Sequence of chain 1.C:
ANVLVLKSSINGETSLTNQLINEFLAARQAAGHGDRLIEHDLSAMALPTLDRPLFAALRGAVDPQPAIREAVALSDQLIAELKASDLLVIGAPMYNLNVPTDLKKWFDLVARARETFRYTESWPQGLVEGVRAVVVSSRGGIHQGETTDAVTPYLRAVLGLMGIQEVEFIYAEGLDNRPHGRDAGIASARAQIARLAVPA

Sequence of chain 1.D:
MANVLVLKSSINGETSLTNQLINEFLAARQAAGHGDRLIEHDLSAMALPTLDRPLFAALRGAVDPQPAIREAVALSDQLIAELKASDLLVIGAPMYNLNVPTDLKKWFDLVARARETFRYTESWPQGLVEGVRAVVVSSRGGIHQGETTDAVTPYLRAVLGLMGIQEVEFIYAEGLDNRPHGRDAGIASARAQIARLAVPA

Binding-site contacts:
Ligand atom C06 contacts residue FMN1 of chain 1.L at 3.5 Å.
Ligand atom O02 contacts residue HIS166 of chain 1.D at 3.5 Å.
Ligand atom O03 contacts residue FMN1 of chain 1.L at 3.0 Å (h-bond).
Ligand atom C15 contacts residue ASP199 of chain 1.D at 3.7 Å.
Ligand atom C02 contacts residue FMN1 of chain 1.L at 3.4 Å.
Ligand atom C16 contacts residue FMN1 of chain 1.L at 3.4 Å.
Ligand atom C11 contacts residue PHE78 of chain 1.C at 3.3 Å (hydrophobic).
Ligand atom O01 contacts residue PRO147 of chain 1.C at 3.5 Å.
Ligand atom C03 contacts residue ASP199 of chain 1.D at 3.5 Å.
Ligand atom S01 contacts residue PRO147 of chain 1.C at 3.7 Å.
Ligand atom C07 contacts residue FMN1 of chain 1.L at 3.3 Å.
Ligand atom C02 contacts residue SER145 of chain 1.C at 3.7 Å.
Ligand atom C08 contacts residue PHE140 of chain 1.C at 3.6 Å (hydrophobic).
Ligand atom C09 contacts residue TYR142 of chain 1.C at 3.4 Å (hydrophobic).
Ligand atom C08 contacts residue FMN1 of chain 1.L at 3.4 Å.
Ligand atom O04 contacts residue PHE140 of chain 1.C at 3.3 Å.
Ligand atom C11 contacts residue ARG82 of chain 1.C at 3.7 Å.
Ligand atom O01 contacts residue TRP146 of chain 1.C at 3.3 Å.
Ligand atom C15 contacts residue FMN1 of chain 1.L at 3.5 Å.
Ligand atom S01 contacts residue FMN1 of chain 1.L at 3.6 Å.
Ligand atom O02 contacts residue SER145 of chain 1.C at 3.3 Å (h-bond).
Ligand atom C01 contacts residue FMN1 of chain 1.L at 3.3 Å.
Ligand atom C15 contacts residue TYR142 of chain 1.C at 3.8 Å (hydrophobic).
Ligand atom N02 contacts residue FMN1 of chain 1.L at 3.3 Å (h-bond).
Ligand atom C01 contacts residue GLY164 of chain 1.D at 3.2 Å.
Ligand atom C01 contacts residue SER145 of chain 1.C at 3.1 Å.
Ligand atom C14 contacts residue TYR142 of chain 1.C at 3.2 Å (hydrophobic).
Ligand atom C03 contacts residue FMN1 of chain 1.L at 3.7 Å.
Ligand atom C10 contacts residue TYR142 of chain 1.C at 3.7 Å (hydrophobic).
Ligand atom C11 contacts residue TYR142 of chain 1.C at 3.7 Å (hydrophobic).
Ligand atom C08 contacts residue ASN119 of chain 1.D at 3.3 Å.
Ligand atom C01 contacts residue GLY163 of chain 1.D at 3.5 Å.
Ligand atom C16 contacts residue ASP199 of chain 1.D at 3.5 Å.
Ligand atom O03 contacts residue HIS166 of chain 1.D at 2.8 Å.
Ligand atom C13 contacts residue TYR142 of chain 1.C at 3.3 Å (hydrophobic).
Ligand atom O02 contacts residue PRO147 of chain 1.C at 3.4 Å.
Ligand atom C12 contacts residue ARG82 of chain 1.C at 3.6 Å.
Ligand atom C12 contacts residue TYR142 of chain 1.C at 3.6 Å (hydrophobic).
Ligand atom N01 contacts residue TYR142 of chain 1.C at 3.5 Å.
Ligand atom O02 contacts residue TRP146 of chain 1.C at 3.2 Å.

This protein binds this small molecule.
Small molecule (SMILES): COc1cc(S(=O)(=O)O)c(C)cc1/N=N/c1c(O)ccc2cc(S(=O)(=O)O)ccc12